Sequence of chain 1.A:
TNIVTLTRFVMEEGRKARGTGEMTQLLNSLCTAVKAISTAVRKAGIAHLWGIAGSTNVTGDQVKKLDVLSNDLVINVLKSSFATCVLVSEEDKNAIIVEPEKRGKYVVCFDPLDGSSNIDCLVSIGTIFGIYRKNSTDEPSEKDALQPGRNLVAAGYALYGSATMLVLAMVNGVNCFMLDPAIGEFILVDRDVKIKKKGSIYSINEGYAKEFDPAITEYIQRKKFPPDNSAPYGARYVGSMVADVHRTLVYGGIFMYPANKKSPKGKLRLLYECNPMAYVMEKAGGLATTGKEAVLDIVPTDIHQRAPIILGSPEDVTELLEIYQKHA

A small-molecule ligand and the protein it binds are described below.
Small molecule (SMILES): O=P(O)(O)OC[C@H]1O[C@](O)(CO)[C@@H](O)[C@@H]1O

Binding-site contacts:
Ligand atom C6 contacts residue GLY246 of chain 2.A at 3.7 Å.
Ligand atom O1P contacts residue TYR215 of chain 2.A at 2.4 Å (h-bond).
Ligand atom O3 contacts residue GLY246 of chain 2.A at 3.9 Å.
Ligand atom C3 contacts residue ASP121 of chain 2.A at 3.8 Å.
Ligand atom P contacts residue ASN212 of chain 2.A at 3.5 Å.
Ligand atom C1 contacts residue GLU280 of chain 2.A at 3.6 Å.
Ligand atom C1 contacts residue LYS274 of chain 2.A at 3.9 Å.
Ligand atom O3P contacts residue TYR264 of chain 2.A at 3.7 Å.
Ligand atom O3 contacts residue ASP121 of chain 2.A at 2.9 Å (salt-bridge).
Ligand atom O4 contacts residue MET248 of chain 2.A at 3.1 Å (h-bond).
Ligand atom P contacts residue TYR264 of chain 2.A at 3.6 Å.
Ligand atom O4 contacts residue SER247 of chain 2.A at 3.8 Å.
Ligand atom O3P contacts residue ASN212 of chain 2.A at 2.8 Å (h-bond).
Ligand atom O2 contacts residue PO41 of chain 2.G at 2.6 Å (h-bond).
Ligand atom O3P contacts residue TYR244 of chain 2.A at 2.9 Å (h-bond).
Ligand atom O3P contacts residue ARG243 of chain 1.A at 3.7 Å.
Ligand atom O1 contacts residue PO41 of chain 2.G at 3.1 Å (h-bond).
Ligand atom C3 contacts residue MET248 of chain 2.A at 3.4 Å (hydrophobic).
Ligand atom O5 contacts residue LYS274 of chain 2.A at 3.2 Å (salt-bridge).
Ligand atom C4 contacts residue GLY246 of chain 2.A at 3.1 Å.
Ligand atom O1P contacts residue TYR264 of chain 2.A at 2.6 Å (h-bond).
Ligand atom C6 contacts residue TYR264 of chain 2.A at 3.9 Å (hydrophobic).
Ligand atom P contacts residue TYR215 of chain 2.A at 3.7 Å.
Ligand atom O1 contacts residue LYS274 of chain 2.A at 3.4 Å.
Ligand atom O6 contacts residue TYR264 of chain 2.A at 3.5 Å.
Ligand atom C1 contacts residue PO41 of chain 2.G at 3.5 Å.
Ligand atom O2P contacts residue ARG243 of chain 1.A at 2.8 Å (salt-bridge).
Ligand atom C2 contacts residue PO41 of chain 2.G at 3.6 Å.
Ligand atom O2 contacts residue GLY122 of chain 2.A at 3.7 Å.
Ligand atom O3 contacts residue GLY122 of chain 2.A at 3.5 Å (h-bond).
Ligand atom O1P contacts residue LYS274 of chain 2.A at 3.8 Å.
Ligand atom O3 contacts residue MET248 of chain 2.A at 2.7 Å (h-bond).
Ligand atom O1 contacts residue ARG276 of chain 2.A at 3.4 Å (salt-bridge).
Ligand atom O4 contacts residue TYR244 of chain 2.A at 3.9 Å.
Ligand atom C1 contacts residue LEU275 of chain 2.A at 3.6 Å (hydrophobic).
Ligand atom C6 contacts residue TYR244 of chain 2.A at 3.4 Å (hydrophobic).
Ligand atom O2P contacts residue ASN212 of chain 2.A at 3.8 Å.
Ligand atom O6 contacts residue LYS274 of chain 2.A at 3.1 Å (salt-bridge).
Ligand atom C4 contacts residue MET248 of chain 2.A at 3.5 Å (hydrophobic).
Ligand atom O3 contacts residue SER247 of chain 2.A at 3.4 Å.

Sequence of chain 2.A:
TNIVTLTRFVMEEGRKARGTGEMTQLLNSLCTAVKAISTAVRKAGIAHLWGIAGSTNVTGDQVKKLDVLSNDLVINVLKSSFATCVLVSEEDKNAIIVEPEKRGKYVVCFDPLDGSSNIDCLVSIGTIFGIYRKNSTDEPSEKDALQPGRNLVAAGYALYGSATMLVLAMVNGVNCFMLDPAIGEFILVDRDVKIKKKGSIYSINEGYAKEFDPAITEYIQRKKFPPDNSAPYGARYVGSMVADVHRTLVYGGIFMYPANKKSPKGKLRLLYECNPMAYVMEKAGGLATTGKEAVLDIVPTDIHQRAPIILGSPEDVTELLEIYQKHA